Binding-site contacts:
Ligand atom O2 contacts residue SER463 of chain 1.K at 3.8 Å.
Ligand atom C4 contacts residue ALA466 of chain 1.K at 3.8 Å (hydrophobic).
Ligand atom C1 contacts residue THR384 of chain 1.K at 3.7 Å.
Ligand atom O3 contacts residue ASP462 of chain 1.K at 3.9 Å.
Ligand atom O3 contacts residue GLY461 of chain 1.K at 2.8 Å (h-bond).
Ligand atom O3P contacts residue THR470 of chain 1.K at 3.8 Å.
Ligand atom O1P contacts residue THR384 of chain 1.K at 2.9 Å (h-bond).
Ligand atom O2 contacts residue TYR464 of chain 1.K at 3.2 Å.
Ligand atom C5 contacts residue GLU385 of chain 1.K at 3.9 Å.
Ligand atom C5 contacts residue ALA466 of chain 1.K at 3.8 Å (hydrophobic).
Ligand atom O4 contacts residue GLY469 of chain 1.K at 3.5 Å (h-bond).
Ligand atom P contacts residue SER386 of chain 1.K at 3.9 Å.
Ligand atom O1P contacts residue GLY387 of chain 1.K at 3.2 Å (h-bond).
Ligand atom O2P contacts residue PHE388 of chain 1.K at 3.8 Å.
Ligand atom C2 contacts residue LEU383 of chain 1.K at 3.6 Å (hydrophobic).
Ligand atom O2P contacts residue GLY468 of chain 1.K at 3.0 Å (h-bond).
Ligand atom P contacts residue THR389 of chain 1.K at 3.9 Å.
Ligand atom C1 contacts residue GLU385 of chain 1.K at 3.9 Å.
Ligand atom O5 contacts residue THR384 of chain 1.K at 3.2 Å.
Ligand atom O6 contacts residue THR384 of chain 1.K at 3.9 Å.
Ligand atom O3P contacts residue THR384 of chain 1.K at 2.9 Å (h-bond).
Ligand atom O4 contacts residue ALA466 of chain 1.K at 2.8 Å (h-bond).
Ligand atom O2 contacts residue LEU383 of chain 1.K at 3.9 Å.
Ligand atom C6 contacts residue THR470 of chain 1.K at 3.6 Å.
Ligand atom O5 contacts residue LEU383 of chain 1.K at 3.0 Å (h-bond).
Ligand atom O3P contacts residue THR389 of chain 1.K at 2.7 Å (h-bond).
Ligand atom O1P contacts residue SER386 of chain 1.K at 2.6 Å (h-bond).
Ligand atom O5 contacts residue GLU385 of chain 1.K at 3.3 Å (salt-bridge).
Ligand atom O3 contacts residue SER463 of chain 1.K at 2.7 Å (h-bond).
Ligand atom C1 contacts residue LEU383 of chain 1.K at 3.2 Å (hydrophobic).
Ligand atom P contacts residue THR384 of chain 1.K at 3.4 Å.
Ligand atom O1P contacts residue GLU385 of chain 1.K at 3.5 Å (salt-bridge).
Ligand atom C2 contacts residue GLY461 of chain 1.K at 3.8 Å.
Ligand atom O6 contacts residue GLU385 of chain 1.K at 3.3 Å (salt-bridge).
Ligand atom C3 contacts residue SER463 of chain 1.K at 3.3 Å.
Ligand atom O6 contacts residue GLY468 of chain 1.K at 3.8 Å.
Ligand atom O1 contacts residue GLU385 of chain 1.K at 3.0 Å (salt-bridge).
Ligand atom C3 contacts residue GLY461 of chain 1.K at 3.8 Å.
Ligand atom O1P contacts residue PHE388 of chain 1.K at 3.4 Å (h-bond).
Ligand atom C6 contacts residue GLY468 of chain 1.K at 3.8 Å.

Sequence of chain 1.K:
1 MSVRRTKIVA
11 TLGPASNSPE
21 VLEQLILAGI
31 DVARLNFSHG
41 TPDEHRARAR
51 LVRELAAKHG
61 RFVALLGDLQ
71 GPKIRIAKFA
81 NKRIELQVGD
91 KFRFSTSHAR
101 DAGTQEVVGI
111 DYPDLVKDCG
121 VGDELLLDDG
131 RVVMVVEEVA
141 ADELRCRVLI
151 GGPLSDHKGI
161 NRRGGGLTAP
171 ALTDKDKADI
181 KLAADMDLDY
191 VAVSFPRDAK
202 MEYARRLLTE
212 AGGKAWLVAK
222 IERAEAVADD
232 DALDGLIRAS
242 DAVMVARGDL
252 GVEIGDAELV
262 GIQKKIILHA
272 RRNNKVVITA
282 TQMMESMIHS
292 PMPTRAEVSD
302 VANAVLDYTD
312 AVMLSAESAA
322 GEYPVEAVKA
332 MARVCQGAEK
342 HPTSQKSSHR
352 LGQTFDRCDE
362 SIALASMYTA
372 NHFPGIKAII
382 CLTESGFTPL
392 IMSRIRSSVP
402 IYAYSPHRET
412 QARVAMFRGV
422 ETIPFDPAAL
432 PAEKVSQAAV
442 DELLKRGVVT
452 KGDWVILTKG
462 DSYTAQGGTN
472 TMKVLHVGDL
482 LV

A protein and the small-molecule ligand that binds it are described below.
Small molecule (SMILES): O=P(O)(O)OC[C@H]1O[C@H](O)[C@H](O)[C@@H](O)[C@@H]1O